Sequence of chain 29.K:
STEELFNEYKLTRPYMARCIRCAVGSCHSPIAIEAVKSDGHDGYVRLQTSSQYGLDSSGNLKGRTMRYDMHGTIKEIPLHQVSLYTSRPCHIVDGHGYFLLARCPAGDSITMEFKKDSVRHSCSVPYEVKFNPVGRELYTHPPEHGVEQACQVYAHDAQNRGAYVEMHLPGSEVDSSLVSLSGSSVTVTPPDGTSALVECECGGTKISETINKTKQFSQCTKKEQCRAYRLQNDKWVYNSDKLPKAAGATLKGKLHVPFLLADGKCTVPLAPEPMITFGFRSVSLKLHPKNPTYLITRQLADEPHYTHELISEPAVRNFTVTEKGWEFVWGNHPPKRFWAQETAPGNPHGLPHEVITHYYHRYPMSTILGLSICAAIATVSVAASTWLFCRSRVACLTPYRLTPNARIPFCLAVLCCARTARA

Binding-site contacts:
Ligand atom O4 contacts residue ASN318 of chain 29.K at 4.5 Å.
Ligand atom O6 contacts residue SER284 of chain 29.K at 2.9 Å (h-bond).
Ligand atom C6 contacts residue ASN318 of chain 29.K at 3.2 Å.
Ligand atom C6 contacts residue SER284 of chain 29.K at 3.4 Å.
Ligand atom O6 contacts residue ASN318 of chain 29.K at 3.0 Å (h-bond).

A protein and the small-molecule ligand that binds it are described below.
Small molecule (SMILES): CC(=O)N[C@@H]1[C@@H](O)[C@H](O)[C@@H](CO)O[C@H]1O